Binding-site contacts:
Ligand atom CAZ contacts residue GLU71 of chain 1.A at 3.6 Å.
Ligand atom CAJ contacts residue LEU104 of chain 1.A at 3.7 Å (hydrophobic).
Ligand atom CAR contacts residue LYS53 of chain 1.A at 3.8 Å.
Ligand atom NAW contacts residue GLU71 of chain 1.A at 3.3 Å (salt-bridge).
Ligand atom CAQ contacts residue VAL38 of chain 1.A at 3.1 Å (hydrophobic).
Ligand atom CAA contacts residue ARG67 of chain 1.A at 3.7 Å.
Ligand atom CAM contacts residue ASP168 of chain 1.A at 3.8 Å.
Ligand atom OAE contacts residue ASP168 of chain 1.A at 2.5 Å (salt-bridge).
Ligand atom OAE contacts residue LEU167 of chain 1.A at 3.4 Å.
Ligand atom NAW contacts residue ASP168 of chain 1.A at 3.9 Å.
Ligand atom SAY contacts residue LEU167 of chain 1.A at 3.8 Å.
Ligand atom NAT contacts residue LYS53 of chain 1.A at 3.4 Å (salt-bridge).
Ligand atom CAC contacts residue ILE166 of chain 1.A at 3.5 Å (hydrophobic).
Ligand atom SAY contacts residue ASP168 of chain 1.A at 3.2 Å (salt-bridge).
Ligand atom CBD contacts residue LEU74 of chain 1.A at 3.8 Å (hydrophobic).
Ligand atom NAU contacts residue ASP168 of chain 1.A at 3.8 Å.
Ligand atom CAL contacts residue GLU71 of chain 1.A at 3.3 Å.
Ligand atom CAD contacts residue MET78 of chain 1.A at 3.8 Å (hydrophobic).
Ligand atom CAO contacts residue PHE169 of chain 1.A at 3.6 Å (hydrophobic).
Ligand atom CAZ contacts residue ASP168 of chain 1.A at 3.6 Å.
Ligand atom CAB contacts residue HIS148 of chain 1.A at 3.8 Å.
Ligand atom CAJ contacts residue ALA51 of chain 1.A at 3.5 Å (hydrophobic).
Ligand atom CAJ contacts residue LYS53 of chain 1.A at 3.6 Å.
Ligand atom CAN contacts residue GLU71 of chain 1.A at 3.3 Å.
Ligand atom CAK contacts residue ARG70 of chain 1.A at 3.6 Å.
Ligand atom CBG contacts residue ASP168 of chain 1.A at 3.6 Å.
Ligand atom NBH contacts residue ASP168 of chain 1.A at 3.7 Å.
Ligand atom CAP contacts residue ASP168 of chain 1.A at 3.7 Å.
Ligand atom CAH contacts residue LEU104 of chain 1.A at 3.3 Å (hydrophobic).
Ligand atom CAG contacts residue ILE84 of chain 1.A at 3.7 Å (hydrophobic).
Ligand atom CAF contacts residue THR106 of chain 1.A at 3.5 Å.
Ligand atom CBE contacts residue ASP168 of chain 1.A at 3.9 Å.
Ligand atom NAV contacts residue GLU71 of chain 1.A at 3.0 Å (salt-bridge).
Ligand atom CAH contacts residue THR106 of chain 1.A at 3.7 Å.
Ligand atom CBE contacts residue LEU75 of chain 1.A at 3.9 Å (hydrophobic).
Ligand atom NAU contacts residue LEU74 of chain 1.A at 3.6 Å.
Ligand atom CAA contacts residue ARG70 of chain 1.A at 3.5 Å.
Ligand atom CAP contacts residue LEU75 of chain 1.A at 3.5 Å (hydrophobic).
Ligand atom CBA contacts residue ARG70 of chain 1.A at 3.9 Å.
Ligand atom CAC contacts residue LEU167 of chain 1.A at 3.6 Å (hydrophobic).

Sequence of chain 1.A:
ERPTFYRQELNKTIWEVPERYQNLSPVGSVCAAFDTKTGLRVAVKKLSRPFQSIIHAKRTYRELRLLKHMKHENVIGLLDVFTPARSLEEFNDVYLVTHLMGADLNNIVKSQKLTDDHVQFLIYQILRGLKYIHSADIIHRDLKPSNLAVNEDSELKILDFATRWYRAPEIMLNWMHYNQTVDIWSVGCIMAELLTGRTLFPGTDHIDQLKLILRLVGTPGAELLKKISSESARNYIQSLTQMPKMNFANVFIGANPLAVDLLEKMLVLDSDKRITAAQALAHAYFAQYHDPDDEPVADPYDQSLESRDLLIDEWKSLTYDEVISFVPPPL

The protein below binds the small molecule below.
Small molecule (SMILES): Cc1ccc(-n2nc(C(C)(C)C)cc2NC(=O)Nc2nc(CCOCc3ccccc3)cs2)cc1